Binding-site contacts:
Ligand atom O5 contacts residue ASN212 of chain 17.B at 2.4 Å (h-bond).
Ligand atom C5 contacts residue ASN212 of chain 17.B at 3.7 Å.
Ligand atom N2 contacts residue ASN212 of chain 17.B at 2.9 Å (h-bond).
Ligand atom O6 contacts residue ASN212 of chain 17.B at 4.4 Å.
Ligand atom C3 contacts residue ASN212 of chain 17.B at 3.8 Å.
Ligand atom C7 contacts residue ASN212 of chain 17.B at 3.9 Å.
Ligand atom C1 contacts residue ILE211 of chain 17.B at 4.1 Å (hydrophobic).
Ligand atom O7 contacts residue ASN212 of chain 17.B at 4.5 Å.
Ligand atom C4 contacts residue ASN212 of chain 17.B at 4.2 Å.
Ligand atom C1 contacts residue ASN212 of chain 17.B at 1.4 Å.
Ligand atom N2 contacts residue ILE211 of chain 17.B at 4.0 Å.
Ligand atom C2 contacts residue ASN212 of chain 17.B at 2.5 Å.

The protein below binds the small molecule below.
Small molecule (SMILES): CC(=O)N[C@@H]1[C@@H](O)[C@H](O)[C@@H](CO)O[C@H]1O

Sequence of chain 17.B:
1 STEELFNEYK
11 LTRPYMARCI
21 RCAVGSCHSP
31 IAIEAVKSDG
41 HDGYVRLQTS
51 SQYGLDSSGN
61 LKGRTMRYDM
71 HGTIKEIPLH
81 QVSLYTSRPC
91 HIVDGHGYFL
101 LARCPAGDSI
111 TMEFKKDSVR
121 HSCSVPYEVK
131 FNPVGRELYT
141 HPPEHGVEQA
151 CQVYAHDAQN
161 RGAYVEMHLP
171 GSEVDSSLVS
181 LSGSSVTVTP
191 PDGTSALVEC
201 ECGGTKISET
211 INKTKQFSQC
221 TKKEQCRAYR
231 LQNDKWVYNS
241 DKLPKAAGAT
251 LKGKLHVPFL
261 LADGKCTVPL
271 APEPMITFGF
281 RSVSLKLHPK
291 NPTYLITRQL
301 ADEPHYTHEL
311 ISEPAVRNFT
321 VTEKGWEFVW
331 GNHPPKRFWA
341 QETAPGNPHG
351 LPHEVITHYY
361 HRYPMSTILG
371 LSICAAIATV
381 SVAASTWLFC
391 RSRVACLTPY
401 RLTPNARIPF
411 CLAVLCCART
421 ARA